This small molecule binds to this protein.
Small molecule (SMILES): CC(=O)N[C@@H]1[C@@H](O)[C@H](O)[C@@H](CO)O[C@H]1O

Sequence of chain 1.A:
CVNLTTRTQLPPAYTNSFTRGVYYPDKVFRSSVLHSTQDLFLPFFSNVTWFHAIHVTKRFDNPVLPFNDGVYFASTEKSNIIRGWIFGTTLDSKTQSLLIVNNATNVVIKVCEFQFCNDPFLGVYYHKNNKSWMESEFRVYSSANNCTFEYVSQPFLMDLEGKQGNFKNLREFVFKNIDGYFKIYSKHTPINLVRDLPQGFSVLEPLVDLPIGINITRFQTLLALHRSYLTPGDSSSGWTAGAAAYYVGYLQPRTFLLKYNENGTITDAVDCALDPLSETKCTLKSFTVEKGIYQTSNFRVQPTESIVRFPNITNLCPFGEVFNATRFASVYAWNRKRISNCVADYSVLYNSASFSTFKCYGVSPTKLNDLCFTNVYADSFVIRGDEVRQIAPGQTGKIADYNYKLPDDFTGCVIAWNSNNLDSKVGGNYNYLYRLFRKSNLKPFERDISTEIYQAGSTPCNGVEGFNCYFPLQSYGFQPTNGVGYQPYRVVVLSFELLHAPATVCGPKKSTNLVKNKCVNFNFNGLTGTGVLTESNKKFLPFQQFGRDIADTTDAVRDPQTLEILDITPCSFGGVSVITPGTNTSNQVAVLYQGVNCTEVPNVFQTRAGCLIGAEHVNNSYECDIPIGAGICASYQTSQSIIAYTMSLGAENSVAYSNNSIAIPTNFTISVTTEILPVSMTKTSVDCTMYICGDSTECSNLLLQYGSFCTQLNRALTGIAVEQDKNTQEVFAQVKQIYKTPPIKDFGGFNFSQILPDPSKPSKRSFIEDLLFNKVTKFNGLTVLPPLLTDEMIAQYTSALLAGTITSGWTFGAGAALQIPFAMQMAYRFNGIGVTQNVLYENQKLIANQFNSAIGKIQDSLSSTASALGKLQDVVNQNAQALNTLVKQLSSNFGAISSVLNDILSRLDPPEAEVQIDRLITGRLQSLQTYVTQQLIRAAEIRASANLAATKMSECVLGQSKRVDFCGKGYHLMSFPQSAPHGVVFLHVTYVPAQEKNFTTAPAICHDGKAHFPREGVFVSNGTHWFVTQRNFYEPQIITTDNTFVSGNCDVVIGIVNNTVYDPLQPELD

Binding-site contacts:
Ligand atom C3 contacts residue ASN1057 of chain 1.A at 3.0 Å.
Ligand atom C2 contacts residue ASN1057 of chain 1.A at 2.4 Å.
Ligand atom O3 contacts residue ASN1057 of chain 1.A at 3.1 Å (h-bond).
Ligand atom N2 contacts residue ASN1057 of chain 1.A at 3.6 Å (h-bond).
Ligand atom O5 contacts residue ASN1057 of chain 1.A at 2.4 Å (h-bond).
Ligand atom C5 contacts residue ASN1057 of chain 1.A at 3.4 Å.
Ligand atom C7 contacts residue ASN1057 of chain 1.A at 4.1 Å.
Ligand atom O5 contacts residue ALA689 of chain 1.A at 4.1 Å.
Ligand atom C8 contacts residue ASN1057 of chain 1.A at 4.0 Å.
Ligand atom C6 contacts residue ALA689 of chain 1.A at 4.0 Å (hydrophobic).
Ligand atom C1 contacts residue ASN1057 of chain 1.A at 1.4 Å.
Ligand atom C4 contacts residue ASN1057 of chain 1.A at 3.2 Å.